The small molecule below binds the protein below.
Small molecule (SMILES): C[C@@H](C(=O)Nc1ccc(C#N)cc1)C1CCC(c2ccnc3ccccc23)CC1

Sequence of chain 1.A:
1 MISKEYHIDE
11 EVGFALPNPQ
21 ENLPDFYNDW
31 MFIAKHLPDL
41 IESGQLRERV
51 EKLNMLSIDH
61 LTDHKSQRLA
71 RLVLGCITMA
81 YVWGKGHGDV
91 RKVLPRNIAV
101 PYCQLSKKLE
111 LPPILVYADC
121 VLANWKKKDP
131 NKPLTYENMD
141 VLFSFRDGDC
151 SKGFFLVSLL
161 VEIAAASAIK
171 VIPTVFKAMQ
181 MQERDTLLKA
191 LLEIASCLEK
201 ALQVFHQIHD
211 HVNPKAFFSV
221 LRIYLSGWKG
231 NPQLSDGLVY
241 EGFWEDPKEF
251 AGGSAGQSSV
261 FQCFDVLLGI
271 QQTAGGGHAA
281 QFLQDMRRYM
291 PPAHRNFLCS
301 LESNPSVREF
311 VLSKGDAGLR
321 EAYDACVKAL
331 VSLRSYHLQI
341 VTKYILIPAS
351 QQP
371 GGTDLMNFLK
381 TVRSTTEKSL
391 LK

Binding-site contacts:
Ligand atom C21 contacts residue HIS337 of chain 1.A at 3.3 Å.
Ligand atom C22 contacts residue LEU333 of chain 1.A at 3.6 Å (hydrophobic).
Ligand atom C14 contacts residue PHE154 of chain 1.A at 3.3 Å (hydrophobic).
Ligand atom C14 contacts residue SER158 of chain 1.A at 3.2 Å.
Ligand atom C27 contacts residue VAL260 of chain 1.A at 3.4 Å (hydrophobic).
Ligand atom C13 contacts residue TYR117 of chain 1.A at 3.4 Å (hydrophobic).
Ligand atom N11 contacts residue TYR117 of chain 1.A at 3.7 Å.
Ligand atom C18 contacts residue TYR117 of chain 1.A at 3.4 Å (hydrophobic).
Ligand atom C15 contacts residue VAL121 of chain 1.A at 3.6 Å (hydrophobic).
Ligand atom C18 contacts residue ALA255 of chain 1.A at 3.5 Å (hydrophobic).
Ligand atom C16 contacts residue TYR117 of chain 1.A at 3.5 Å (hydrophobic).
Ligand atom O12 contacts residue ALA255 of chain 1.A at 3.5 Å.
Ligand atom C24 contacts residue LEU333 of chain 1.A at 3.8 Å (hydrophobic).
Ligand atom C14 contacts residue VAL121 of chain 1.A at 3.8 Å (hydrophobic).
Ligand atom C17 contacts residue TYR117 of chain 1.A at 3.4 Å (hydrophobic).
Ligand atom C13 contacts residue PHE154 of chain 1.A at 3.7 Å (hydrophobic).
Ligand atom N23 contacts residue LEU333 of chain 1.A at 3.8 Å.
Ligand atom C17 contacts residue SER254 of chain 1.A at 3.4 Å.
Ligand atom C22 contacts residue HIS337 of chain 1.A at 3.4 Å.
Ligand atom C24 contacts residue ARG334 of chain 1.A at 3.5 Å.
Ligand atom C22 contacts residue PHE261 of chain 1.A at 3.5 Å (hydrophobic).
Ligand atom C26 contacts residue ARG334 of chain 1.A at 3.3 Å.
Ligand atom N23 contacts residue PHE261 of chain 1.A at 3.6 Å.
Ligand atom N23 contacts residue ARG334 of chain 1.A at 2.8 Å (salt-bridge).
Ligand atom N20 contacts residue CYS120 of chain 1.A at 3.5 Å (h-bond).
Ligand atom C17 contacts residue ALA255 of chain 1.A at 3.7 Å (hydrophobic).
Ligand atom C18 contacts residue SER254 of chain 1.A at 3.7 Å.
Ligand atom C28 contacts residue VAL260 of chain 1.A at 3.1 Å (hydrophobic).
Ligand atom C5 contacts residue PHE205 of chain 1.A at 3.7 Å (hydrophobic).
Ligand atom C13 contacts residue SER158 of chain 1.A at 3.6 Å.
Ligand atom C24 contacts residue PHE261 of chain 1.A at 3.7 Å (hydrophobic).
Ligand atom C22 contacts residue ARG334 of chain 1.A at 3.8 Å.
Ligand atom C3 contacts residue ALA255 of chain 1.A at 3.8 Å (hydrophobic).
Ligand atom C29 contacts residue VAL260 of chain 1.A at 3.6 Å (hydrophobic).
Ligand atom C9 contacts residue PHE205 of chain 1.A at 3.8 Å (hydrophobic).
Ligand atom N11 contacts residue SER158 of chain 1.A at 3.1 Å (h-bond).
Ligand atom C15 contacts residue PHE154 of chain 1.A at 3.4 Å (hydrophobic).
Ligand atom C15 contacts residue TYR117 of chain 1.A at 3.6 Å (hydrophobic).
Ligand atom C14 contacts residue TYR117 of chain 1.A at 3.6 Å (hydrophobic).
Ligand atom N20 contacts residue GLY253 of chain 1.A at 3.6 Å.